This small molecule binds to this protein.
Small molecule (SMILES): CO[C@H]1O[C@H](CO)[C@@H](O)[C@H](O)[C@@H]1O

Binding-site contacts:
Ligand atom O2 contacts residue ILE13 of chain 1.F at 3.2 Å.
Ligand atom C2 contacts residue PHE1 of chain 1.F at 3.7 Å (hydrophobic).
Ligand atom C5 contacts residue ASP47 of chain 1.F at 4.4 Å.
Ligand atom C3 contacts residue PHE1 of chain 1.F at 4.3 Å (hydrophobic).
Ligand atom O1 contacts residue TYR48 of chain 1.F at 3.9 Å.
Ligand atom O4 contacts residue ASP54 of chain 1.F at 2.7 Å (salt-bridge).
Ligand atom C4 contacts residue ASN135 of chain 1.F at 4.4 Å.
Ligand atom O5 contacts residue TYR48 of chain 1.F at 3.6 Å.
Ligand atom O3 contacts residue ASP54 of chain 1.F at 4.2 Å.
Ligand atom C4 contacts residue ASP54 of chain 1.F at 3.5 Å.
Ligand atom C5 contacts residue ILE52 of chain 1.F at 4.2 Å (hydrophobic).
Ligand atom C5 contacts residue ASP54 of chain 1.F at 4.2 Å.
Ligand atom O2 contacts residue PHE1 of chain 1.F at 2.7 Å (h-bond).
Ligand atom C1 contacts residue TYR48 of chain 1.F at 4.1 Å (hydrophobic).
Ligand atom C2 contacts residue ILE13 of chain 1.F at 4.1 Å (hydrophobic).
Ligand atom O6 contacts residue ASP47 of chain 1.F at 2.6 Å (salt-bridge).
Ligand atom C5 contacts residue PHE1 of chain 1.F at 3.9 Å (hydrophobic).
Ligand atom O4 contacts residue ASN135 of chain 1.F at 3.1 Å.
Ligand atom O6 contacts residue ASN46 of chain 1.F at 3.1 Å (h-bond).
Ligand atom O3 contacts residue ASN133 of chain 1.F at 3.7 Å.
Ligand atom C5 contacts residue TYR48 of chain 1.F at 4.1 Å (hydrophobic).
Ligand atom O3 contacts residue ASN135 of chain 1.F at 3.6 Å (h-bond).
Ligand atom C6 contacts residue ILE52 of chain 1.F at 4.0 Å (hydrophobic).
Ligand atom O3 contacts residue PHE142 of chain 1.F at 4.4 Å.
Ligand atom C3 contacts residue ASN135 of chain 1.F at 4.2 Å.
Ligand atom O5 contacts residue PHE1 of chain 1.F at 3.2 Å (h-bond).
Ligand atom C7 contacts residue TYR48 of chain 1.F at 3.7 Å (hydrophobic).
Ligand atom O6 contacts residue ASP54 of chain 1.F at 2.7 Å (salt-bridge).
Ligand atom C6 contacts residue PHE1 of chain 1.F at 4.0 Å (hydrophobic).
Ligand atom C1 contacts residue PHE1 of chain 1.F at 3.8 Å (hydrophobic).
Ligand atom C4 contacts residue PHE1 of chain 1.F at 3.7 Å (hydrophobic).
Ligand atom O6 contacts residue TYR48 of chain 1.F at 3.8 Å.
Ligand atom C6 contacts residue ASP54 of chain 1.F at 3.4 Å.
Ligand atom C6 contacts residue TYR48 of chain 1.F at 3.5 Å (hydrophobic).
Ligand atom C6 contacts residue ASN46 of chain 1.F at 3.2 Å.
Ligand atom C6 contacts residue ASP47 of chain 1.F at 3.5 Å.
Ligand atom O5 contacts residue ASP47 of chain 1.F at 3.6 Å.
Ligand atom C1 contacts residue ILE13 of chain 1.F at 4.2 Å (hydrophobic).
Ligand atom O6 contacts residue PHE1 of chain 1.F at 3.1 Å (h-bond).
Ligand atom O4 contacts residue ILE52 of chain 1.F at 3.5 Å.

Sequence of chain 1.F:
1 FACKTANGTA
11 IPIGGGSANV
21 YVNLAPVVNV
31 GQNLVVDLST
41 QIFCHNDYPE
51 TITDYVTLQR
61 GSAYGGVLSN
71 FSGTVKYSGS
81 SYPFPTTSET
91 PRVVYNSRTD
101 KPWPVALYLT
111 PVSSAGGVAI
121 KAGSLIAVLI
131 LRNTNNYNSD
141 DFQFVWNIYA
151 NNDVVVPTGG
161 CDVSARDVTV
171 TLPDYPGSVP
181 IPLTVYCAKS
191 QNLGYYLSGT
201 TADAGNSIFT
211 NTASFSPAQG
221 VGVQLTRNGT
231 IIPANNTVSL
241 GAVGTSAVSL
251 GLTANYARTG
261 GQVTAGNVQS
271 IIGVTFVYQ